This protein binds this small molecule.
Small molecule (SMILES): CC(=O)N[C@H]1[C@H](O[C@H]2[C@H](O)[C@@H](NC(C)=O)CO[C@@H]2CO)O[C@H](CO)[C@@H](O)[C@@H]1O

Binding-site contacts:
Ligand atom C8 contacts residue NAG2 of chain 3.F at 4.3 Å.
Ligand atom C8 contacts residue NAG1 of chain 3.F at 4.1 Å.
Ligand atom C8 contacts residue PRO215 of chain 1.A at 4.0 Å (hydrophobic).
Ligand atom C7 contacts residue SER213 of chain 1.A at 3.6 Å.
Ligand atom O5 contacts residue LEU238 of chain 3.A at 4.3 Å.
Ligand atom C6 contacts residue THR161 of chain 3.A at 3.5 Å.
Ligand atom O7 contacts residue ARG214 of chain 1.A at 4.2 Å.
Ligand atom C7 contacts residue PRO215 of chain 1.A at 4.1 Å (hydrophobic).
Ligand atom O4 contacts residue LYS216 of chain 1.A at 3.7 Å.
Ligand atom O6 contacts residue LYS216 of chain 1.A at 3.2 Å (salt-bridge).
Ligand atom C8 contacts residue ILE236 of chain 3.A at 3.9 Å (hydrophobic).
Ligand atom C1 contacts residue SER213 of chain 1.A at 4.2 Å.
Ligand atom O7 contacts residue LYS216 of chain 1.A at 2.8 Å (salt-bridge).
Ligand atom O7 contacts residue ASN159 of chain 3.A at 4.3 Å.
Ligand atom N2 contacts residue SER213 of chain 1.A at 3.0 Å (h-bond).
Ligand atom C2 contacts residue ASN159 of chain 3.A at 2.5 Å.
Ligand atom O7 contacts residue NAG1 of chain 3.F at 4.3 Å.
Ligand atom C8 contacts residue THR181 of chain 1.A at 3.5 Å.
Ligand atom C7 contacts residue ASN159 of chain 3.A at 3.9 Å.
Ligand atom C5 contacts residue ASN159 of chain 3.A at 3.6 Å.
Ligand atom O3 contacts residue LYS216 of chain 1.A at 3.6 Å (salt-bridge).
Ligand atom C2 contacts residue SER213 of chain 1.A at 4.1 Å.
Ligand atom C1 contacts residue LYS216 of chain 1.A at 4.0 Å.
Ligand atom C5 contacts residue LYS216 of chain 1.A at 4.2 Å.
Ligand atom C3 contacts residue ASN159 of chain 3.A at 3.8 Å.
Ligand atom C8 contacts residue SER213 of chain 1.A at 3.3 Å.
Ligand atom C7 contacts residue NAG1 of chain 3.F at 4.1 Å.
Ligand atom O5 contacts residue LYS216 of chain 1.A at 3.4 Å (salt-bridge).
Ligand atom O5 contacts residue ASN159 of chain 3.A at 2.3 Å (h-bond).
Ligand atom O7 contacts residue PRO215 of chain 1.A at 3.4 Å.
Ligand atom C4 contacts residue LYS216 of chain 1.A at 4.2 Å.
Ligand atom C7 contacts residue LYS216 of chain 1.A at 3.8 Å.
Ligand atom C2 contacts residue LYS216 of chain 1.A at 4.0 Å.
Ligand atom C1 contacts residue ASN159 of chain 3.A at 1.4 Å.
Ligand atom N2 contacts residue ASN159 of chain 3.A at 3.0 Å (h-bond).
Ligand atom C4 contacts residue ASN159 of chain 3.A at 4.2 Å.
Ligand atom C8 contacts residue LYS216 of chain 1.A at 4.3 Å.
Ligand atom C6 contacts residue LYS216 of chain 1.A at 4.3 Å.
Ligand atom O6 contacts residue THR161 of chain 3.A at 4.3 Å.
Ligand atom O7 contacts residue NAG2 of chain 3.F at 3.8 Å.

Sequence of chain 1.A:
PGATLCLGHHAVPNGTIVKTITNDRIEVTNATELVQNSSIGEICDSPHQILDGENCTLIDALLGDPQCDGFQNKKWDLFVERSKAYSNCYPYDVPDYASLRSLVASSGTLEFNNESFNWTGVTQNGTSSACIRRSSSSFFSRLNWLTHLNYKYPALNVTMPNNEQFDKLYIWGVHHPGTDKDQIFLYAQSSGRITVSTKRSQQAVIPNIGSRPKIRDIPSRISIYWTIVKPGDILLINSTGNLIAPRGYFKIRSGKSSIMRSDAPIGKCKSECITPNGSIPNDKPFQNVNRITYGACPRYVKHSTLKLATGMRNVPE

Sequence of chain 3.A:
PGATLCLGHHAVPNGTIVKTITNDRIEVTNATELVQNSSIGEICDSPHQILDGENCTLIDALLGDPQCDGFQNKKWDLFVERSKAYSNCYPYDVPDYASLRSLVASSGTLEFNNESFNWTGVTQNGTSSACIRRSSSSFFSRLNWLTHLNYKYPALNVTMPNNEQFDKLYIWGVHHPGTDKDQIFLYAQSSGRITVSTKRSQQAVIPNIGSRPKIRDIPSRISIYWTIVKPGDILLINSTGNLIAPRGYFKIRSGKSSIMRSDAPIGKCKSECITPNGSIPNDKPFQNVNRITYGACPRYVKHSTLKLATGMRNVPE